Sequence of chain 1.B:
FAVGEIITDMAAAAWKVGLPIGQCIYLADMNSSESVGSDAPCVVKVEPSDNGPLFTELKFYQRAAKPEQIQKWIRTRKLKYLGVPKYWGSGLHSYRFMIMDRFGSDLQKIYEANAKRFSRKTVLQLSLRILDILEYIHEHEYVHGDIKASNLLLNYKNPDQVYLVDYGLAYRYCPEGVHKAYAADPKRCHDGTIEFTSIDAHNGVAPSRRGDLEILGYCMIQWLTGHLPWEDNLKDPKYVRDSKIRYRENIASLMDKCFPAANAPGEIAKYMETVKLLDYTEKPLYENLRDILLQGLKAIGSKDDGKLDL

This protein binds this small molecule.
Small molecule (SMILES): C#CCN1C(=O)[C@@H](C)N(CC#C)c2nc(Nc3cc(F)c(O)c(F)c3)ncc21

Binding-site contacts:
Ligand atom C8 contacts residue GLY135 of chain 1.B at 3.4 Å.
Ligand atom N3 contacts residue LEU184 of chain 1.B at 3.4 Å.
Ligand atom C13 contacts residue ARG133 of chain 1.B at 3.4 Å.
Ligand atom O1 contacts residue ILE43 of chain 1.B at 3.8 Å.
Ligand atom O2 contacts residue LYS71 of chain 1.B at 2.6 Å (salt-bridge).
Ligand atom C6 contacts residue PHE134 of chain 1.B at 3.3 Å (hydrophobic).
Ligand atom C14 contacts residue ASP132 of chain 1.B at 3.9 Å.
Ligand atom C14 contacts residue VAL69 of chain 1.B at 3.8 Å (hydrophobic).
Ligand atom C19 contacts residue ASP132 of chain 1.B at 3.4 Å.
Ligand atom C12 contacts residue GLY44 of chain 1.B at 3.4 Å.
Ligand atom N5 contacts residue ASP132 of chain 1.B at 3.4 Å (salt-bridge).
Ligand atom C4 contacts residue LEU184 of chain 1.B at 3.8 Å (hydrophobic).
Ligand atom C16 contacts residue LYS71 of chain 1.B at 3.6 Å.
Ligand atom C2 contacts residue ILE43 of chain 1.B at 3.8 Å (hydrophobic).
Ligand atom N5 contacts residue PHE134 of chain 1.B at 3.8 Å.
Ligand atom N2 contacts residue ILE43 of chain 1.B at 3.8 Å.
Ligand atom C11 contacts residue ILE51 of chain 1.B at 3.5 Å (hydrophobic).
Ligand atom C19 contacts residue PHE134 of chain 1.B at 3.7 Å (hydrophobic).
Ligand atom F1 contacts residue MET131 of chain 1.B at 3.4 Å.
Ligand atom C1 contacts residue ILE43 of chain 1.B at 3.6 Å (hydrophobic).
Ligand atom F1 contacts residue PRO111 of chain 1.B at 3.6 Å.
Ligand atom N4 contacts residue ARG133 of chain 1.B at 3.8 Å.
Ligand atom C17 contacts residue LYS71 of chain 1.B at 3.3 Å.
Ligand atom O2 contacts residue ASP197 of chain 1.B at 3.2 Å (salt-bridge).
Ligand atom O2 contacts residue VAL196 of chain 1.B at 3.6 Å.
Ligand atom C5 contacts residue LEU184 of chain 1.B at 3.5 Å (hydrophobic).
Ligand atom N5 contacts residue VAL69 of chain 1.B at 3.5 Å.
Ligand atom C12 contacts residue ILE43 of chain 1.B at 3.6 Å (hydrophobic).
Ligand atom N4 contacts residue PHE134 of chain 1.B at 3.0 Å (h-bond).
Ligand atom F2 contacts residue LYS71 of chain 1.B at 3.1 Å.
Ligand atom N2 contacts residue GLY135 of chain 1.B at 3.6 Å.
Ligand atom C11 contacts residue ILE43 of chain 1.B at 3.8 Å (hydrophobic).
Ligand atom O2 contacts residue GLU83 of chain 1.B at 3.5 Å (salt-bridge).
Ligand atom N4 contacts residue LEU184 of chain 1.B at 3.8 Å.
Ligand atom C12 contacts residue ILE51 of chain 1.B at 3.4 Å (hydrophobic).
Ligand atom C17 contacts residue VAL196 of chain 1.B at 3.6 Å (hydrophobic).
Ligand atom N4 contacts residue VAL69 of chain 1.B at 3.8 Å.
Ligand atom C8 contacts residue PHE134 of chain 1.B at 3.6 Å (hydrophobic).
Ligand atom C3 contacts residue LEU184 of chain 1.B at 3.5 Å (hydrophobic).
Ligand atom F2 contacts residue ILE51 of chain 1.B at 3.8 Å.